Binding-site contacts:
Ligand atom N6 contacts residue ILE194 of chain 1.A at 3.9 Å.
Ligand atom C8 contacts residue VAL236 of chain 1.A at 4.0 Å (hydrophobic).
Ligand atom C4 contacts residue ILE194 of chain 1.A at 3.7 Å (hydrophobic).
Ligand atom N6 contacts residue GLY96 of chain 1.A at 3.6 Å.
Ligand atom C5 contacts residue CYS95 of chain 1.A at 3.9 Å (hydrophobic).
Ligand atom C5 contacts residue ILE194 of chain 1.A at 3.9 Å (hydrophobic).
Ligand atom N3 contacts residue ASN195 of chain 1.A at 3.6 Å.
Ligand atom C2 contacts residue MET196 of chain 1.A at 3.9 Å (hydrophobic).
Ligand atom N7 contacts residue ASP220 of chain 1.A at 2.7 Å (salt-bridge).
Ligand atom C8 contacts residue ASP220 of chain 1.A at 3.5 Å.
Ligand atom C5 contacts residue GLY96 of chain 1.A at 3.5 Å.
Ligand atom C6 contacts residue PHE177 of chain 1.A at 3.8 Å (hydrophobic).
Ligand atom C8 contacts residue THR219 of chain 1.A at 3.4 Å.
Ligand atom C8 contacts residue CYS95 of chain 1.A at 3.5 Å (hydrophobic).
Ligand atom C6 contacts residue GLY96 of chain 1.A at 3.9 Å.
Ligand atom C5 contacts residue ASP220 of chain 1.A at 3.9 Å.
Ligand atom C5 contacts residue PHE177 of chain 1.A at 3.8 Å (hydrophobic).
Ligand atom C2 contacts residue ASN195 of chain 1.A at 4.0 Å.
Ligand atom N7 contacts residue GLY96 of chain 1.A at 3.3 Å (h-bond).
Ligand atom N3 contacts residue MET196 of chain 1.A at 3.9 Å.
Ligand atom N1 contacts residue PHE177 of chain 1.A at 3.6 Å.
Ligand atom C4 contacts residue PHE177 of chain 1.A at 3.9 Å (hydrophobic).
Ligand atom N9 contacts residue ALA94 of chain 1.A at 4.0 Å.
Ligand atom C6 contacts residue ASP222 of chain 1.A at 3.9 Å.
Ligand atom N1 contacts residue ASP222 of chain 1.A at 4.0 Å.
Ligand atom N9 contacts residue CYS95 of chain 1.A at 3.8 Å.
Ligand atom N6 contacts residue VAL231 of chain 1.A at 3.9 Å.
Ligand atom C8 contacts residue GLY96 of chain 1.A at 3.8 Å.
Ligand atom N3 contacts residue ILE194 of chain 1.A at 3.7 Å.
Ligand atom C2 contacts residue ILE194 of chain 1.A at 3.8 Å (hydrophobic).
Ligand atom N7 contacts residue CYS95 of chain 1.A at 3.4 Å.
Ligand atom C2 contacts residue ILE172 of chain 1.A at 4.1 Å (hydrophobic).
Ligand atom C6 contacts residue ILE194 of chain 1.A at 3.9 Å (hydrophobic).
Ligand atom C2 contacts residue PHE177 of chain 1.A at 3.9 Å (hydrophobic).
Ligand atom N7 contacts residue THR219 of chain 1.A at 3.6 Å.
Ligand atom N6 contacts residue ASP220 of chain 1.A at 3.0 Å (salt-bridge).
Ligand atom N1 contacts residue ILE194 of chain 1.A at 3.8 Å.
Ligand atom N6 contacts residue ASP222 of chain 1.A at 3.0 Å (salt-bridge).
Ligand atom C8 contacts residue ALA94 of chain 1.A at 4.0 Å (hydrophobic).
Ligand atom C6 contacts residue ASP220 of chain 1.A at 4.0 Å.

A protein and the small-molecule ligand that binds it are described below.
Small molecule (SMILES): Nc1ncnc2[nH]cnc12

Sequence of chain 1.A:
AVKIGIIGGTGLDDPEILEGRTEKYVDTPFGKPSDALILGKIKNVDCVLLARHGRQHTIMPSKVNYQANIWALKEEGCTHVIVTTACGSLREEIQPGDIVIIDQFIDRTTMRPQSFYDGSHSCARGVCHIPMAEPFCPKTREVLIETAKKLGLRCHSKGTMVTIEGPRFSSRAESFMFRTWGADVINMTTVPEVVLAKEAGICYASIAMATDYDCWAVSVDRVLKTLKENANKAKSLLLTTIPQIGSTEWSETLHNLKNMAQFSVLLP